A protein and the small-molecule ligand that binds it are described below.
Small molecule (SMILES): COc1nc(C)nc(NC(=O)NS(=O)(=O)c2ccccc2Cl)n1

Binding-site contacts:
Ligand atom S7 contacts residue SER568 of chain 1.A at 3.5 Å (h-bond).
Ligand atom O7A contacts residue SER568 of chain 1.A at 2.5 Å (h-bond).
Ligand atom O9 contacts residue ARG292 of chain 1.A at 2.5 Å (salt-bridge).
Ligand atom C5 contacts residue ALA120 of chain 2.A at 3.8 Å (hydrophobic).
Ligand atom C3 contacts residue ARG292 of chain 1.A at 3.6 Å.
Ligand atom O4' contacts residue PHE121 of chain 2.A at 3.6 Å.
Ligand atom C7' contacts residue MET485 of chain 1.A at 3.6 Å (hydrophobic).
Ligand atom C2' contacts residue TRP489 of chain 1.A at 3.3 Å (hydrophobic).
Ligand atom C4' contacts residue ARG292 of chain 1.A at 3.3 Å.
Ligand atom C4 contacts residue ARG292 of chain 1.A at 3.6 Å.
Ligand atom C2 contacts residue PRO112 of chain 2.A at 3.8 Å (hydrophobic).
Ligand atom O7B contacts residue PRO112 of chain 2.A at 3.6 Å.
Ligand atom C9 contacts residue ARG292 of chain 1.A at 3.6 Å.
Ligand atom N3' contacts residue ARG292 of chain 1.A at 2.8 Å (salt-bridge).
Ligand atom O9 contacts residue TRP489 of chain 1.A at 3.8 Å.
Ligand atom C6' contacts residue TRP489 of chain 1.A at 3.5 Å (hydrophobic).
Ligand atom C1 contacts residue PRO112 of chain 2.A at 3.8 Å (hydrophobic).
Ligand atom N5' contacts residue MET485 of chain 1.A at 3.6 Å.
Ligand atom N3' contacts residue TRP489 of chain 1.A at 3.2 Å.
Ligand atom N10 contacts residue TRP489 of chain 1.A at 3.3 Å.
Ligand atom O4' contacts residue ARG292 of chain 1.A at 3.0 Å (salt-bridge).
Ligand atom O9 contacts residue SER568 of chain 1.A at 3.6 Å (h-bond).
Ligand atom C3 contacts residue SER568 of chain 1.A at 3.5 Å.
Ligand atom C5 contacts residue VAL111 of chain 2.A at 3.8 Å (hydrophobic).
Ligand atom O4' contacts residue MET266 of chain 1.A at 3.7 Å.
Ligand atom C4 contacts residue MET115 of chain 2.A at 3.3 Å (hydrophobic).
Ligand atom C5' contacts residue FAD1 of chain 1.E at 3.5 Å.
Ligand atom O7B contacts residue LYS171 of chain 2.A at 3.0 Å.
Ligand atom C5 contacts residue PHE121 of chain 2.A at 3.4 Å (hydrophobic).
Ligand atom N8 contacts residue LYS171 of chain 2.A at 3.5 Å (salt-bridge).
Ligand atom C9 contacts residue TRP489 of chain 1.A at 3.6 Å (hydrophobic).
Ligand atom C4' contacts residue TRP489 of chain 1.A at 3.5 Å (hydrophobic).
Ligand atom C7' contacts residue VAL486 of chain 1.A at 3.8 Å (hydrophobic).
Ligand atom C7' contacts residue TRP489 of chain 1.A at 3.6 Å (hydrophobic).
Ligand atom N1' contacts residue TRP489 of chain 1.A at 3.5 Å.
Ligand atom C4 contacts residue ASP291 of chain 1.A at 3.4 Å.
Ligand atom C6 contacts residue VAL111 of chain 2.A at 3.4 Å (hydrophobic).
Ligand atom C6 contacts residue PHE121 of chain 2.A at 3.2 Å (hydrophobic).
Ligand atom N5' contacts residue TRP489 of chain 1.A at 3.4 Å (h-bond).
Ligand atom N1' contacts residue GLY36 of chain 2.A at 3.4 Å.

Sequence of chain 1.A:
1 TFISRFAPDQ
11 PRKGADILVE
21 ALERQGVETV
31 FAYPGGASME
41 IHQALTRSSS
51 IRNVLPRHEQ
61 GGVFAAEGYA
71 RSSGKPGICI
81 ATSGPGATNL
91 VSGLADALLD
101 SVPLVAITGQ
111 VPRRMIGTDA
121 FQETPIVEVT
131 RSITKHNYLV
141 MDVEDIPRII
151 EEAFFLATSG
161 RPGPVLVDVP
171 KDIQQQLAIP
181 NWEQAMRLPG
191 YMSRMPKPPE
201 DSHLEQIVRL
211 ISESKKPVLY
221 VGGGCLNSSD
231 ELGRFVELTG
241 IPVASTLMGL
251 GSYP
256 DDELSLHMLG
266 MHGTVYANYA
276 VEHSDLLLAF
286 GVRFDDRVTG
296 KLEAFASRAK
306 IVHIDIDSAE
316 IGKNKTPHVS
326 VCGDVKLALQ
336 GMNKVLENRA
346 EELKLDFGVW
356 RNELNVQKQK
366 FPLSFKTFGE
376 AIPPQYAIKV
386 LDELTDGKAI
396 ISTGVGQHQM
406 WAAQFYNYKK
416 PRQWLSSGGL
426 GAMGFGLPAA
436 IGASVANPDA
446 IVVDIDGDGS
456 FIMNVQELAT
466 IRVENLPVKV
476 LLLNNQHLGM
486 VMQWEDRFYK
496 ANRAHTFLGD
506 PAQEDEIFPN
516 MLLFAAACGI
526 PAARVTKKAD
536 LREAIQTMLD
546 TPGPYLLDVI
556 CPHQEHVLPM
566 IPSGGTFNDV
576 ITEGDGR

Sequence of chain 2.A:
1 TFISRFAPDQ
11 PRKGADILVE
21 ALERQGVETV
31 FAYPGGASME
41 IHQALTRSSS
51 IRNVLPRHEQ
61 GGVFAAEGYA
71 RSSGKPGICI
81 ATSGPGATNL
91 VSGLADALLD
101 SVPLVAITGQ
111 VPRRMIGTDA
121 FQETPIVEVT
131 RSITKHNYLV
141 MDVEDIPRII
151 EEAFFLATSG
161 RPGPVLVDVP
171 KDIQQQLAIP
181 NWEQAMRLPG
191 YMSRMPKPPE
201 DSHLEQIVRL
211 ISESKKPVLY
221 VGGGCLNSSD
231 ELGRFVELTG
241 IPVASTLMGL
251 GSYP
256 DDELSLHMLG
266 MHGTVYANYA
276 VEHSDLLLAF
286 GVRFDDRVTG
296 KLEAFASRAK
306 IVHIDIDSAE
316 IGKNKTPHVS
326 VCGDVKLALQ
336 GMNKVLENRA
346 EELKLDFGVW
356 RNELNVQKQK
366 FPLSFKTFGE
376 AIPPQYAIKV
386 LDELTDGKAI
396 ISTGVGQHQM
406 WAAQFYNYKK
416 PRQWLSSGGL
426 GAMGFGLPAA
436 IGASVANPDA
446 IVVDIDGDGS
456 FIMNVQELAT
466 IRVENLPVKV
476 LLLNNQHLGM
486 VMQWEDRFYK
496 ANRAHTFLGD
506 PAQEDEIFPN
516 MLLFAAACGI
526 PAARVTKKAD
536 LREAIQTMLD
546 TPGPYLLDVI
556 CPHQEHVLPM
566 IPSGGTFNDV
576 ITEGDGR